Binding-site contacts:
Ligand atom C11 contacts residue PHE892 of chain 1.D at 3.4 Å (hydrophobic).
Ligand atom C9 contacts residue PHE892 of chain 1.D at 4.0 Å (hydrophobic).
Ligand atom C14 contacts residue PHE892 of chain 1.D at 4.4 Å (hydrophobic).
Ligand atom C7 contacts residue PHE892 of chain 1.D at 4.3 Å (hydrophobic).
Ligand atom C1 contacts residue YUY1 of chain 1.S at 4.3 Å.
Ligand atom C16 contacts residue YUY1 of chain 1.S at 4.3 Å.
Ligand atom C21 contacts residue ILE888 of chain 1.D at 4.4 Å (hydrophobic).
Ligand atom C25 contacts residue PHE892 of chain 1.D at 4.3 Å (hydrophobic).
Ligand atom C12 contacts residue PHE892 of chain 1.D at 3.9 Å (hydrophobic).
Ligand atom C26 contacts residue YUY1 of chain 1.S at 4.0 Å.
Ligand atom C21 contacts residue ASP889 of chain 1.D at 4.2 Å.
Ligand atom C15 contacts residue YUY1 of chain 1.S at 4.1 Å.
Ligand atom C10 contacts residue PHE892 of chain 1.D at 4.2 Å (hydrophobic).
Ligand atom C19 contacts residue ILE888 of chain 1.D at 4.0 Å (hydrophobic).
Ligand atom C22 contacts residue ASP889 of chain 1.D at 4.2 Å.
Ligand atom C16 contacts residue ASP889 of chain 1.D at 4.3 Å.
Ligand atom C13 contacts residue PHE892 of chain 1.D at 4.0 Å (hydrophobic).
Ligand atom C contacts residue YUY1 of chain 1.S at 3.4 Å.
Ligand atom C8 contacts residue YUY1 of chain 1.S at 4.5 Å.
Ligand atom C20 contacts residue ILE888 of chain 1.D at 4.2 Å (hydrophobic).
Ligand atom C6 contacts residue PHE892 of chain 1.D at 3.8 Å (hydrophobic).

The protein below binds the small molecule below.
Small molecule (SMILES): C[C@@H]1CC[C@@]2(OC1)O[C@H]1C[C@H]3[C@@H]4CC=C5C[C@@H](O)CC[C@]5(C)[C@H]4CC[C@]3(C)[C@H]1[C@@H]2C

Sequence of chain 1.D:
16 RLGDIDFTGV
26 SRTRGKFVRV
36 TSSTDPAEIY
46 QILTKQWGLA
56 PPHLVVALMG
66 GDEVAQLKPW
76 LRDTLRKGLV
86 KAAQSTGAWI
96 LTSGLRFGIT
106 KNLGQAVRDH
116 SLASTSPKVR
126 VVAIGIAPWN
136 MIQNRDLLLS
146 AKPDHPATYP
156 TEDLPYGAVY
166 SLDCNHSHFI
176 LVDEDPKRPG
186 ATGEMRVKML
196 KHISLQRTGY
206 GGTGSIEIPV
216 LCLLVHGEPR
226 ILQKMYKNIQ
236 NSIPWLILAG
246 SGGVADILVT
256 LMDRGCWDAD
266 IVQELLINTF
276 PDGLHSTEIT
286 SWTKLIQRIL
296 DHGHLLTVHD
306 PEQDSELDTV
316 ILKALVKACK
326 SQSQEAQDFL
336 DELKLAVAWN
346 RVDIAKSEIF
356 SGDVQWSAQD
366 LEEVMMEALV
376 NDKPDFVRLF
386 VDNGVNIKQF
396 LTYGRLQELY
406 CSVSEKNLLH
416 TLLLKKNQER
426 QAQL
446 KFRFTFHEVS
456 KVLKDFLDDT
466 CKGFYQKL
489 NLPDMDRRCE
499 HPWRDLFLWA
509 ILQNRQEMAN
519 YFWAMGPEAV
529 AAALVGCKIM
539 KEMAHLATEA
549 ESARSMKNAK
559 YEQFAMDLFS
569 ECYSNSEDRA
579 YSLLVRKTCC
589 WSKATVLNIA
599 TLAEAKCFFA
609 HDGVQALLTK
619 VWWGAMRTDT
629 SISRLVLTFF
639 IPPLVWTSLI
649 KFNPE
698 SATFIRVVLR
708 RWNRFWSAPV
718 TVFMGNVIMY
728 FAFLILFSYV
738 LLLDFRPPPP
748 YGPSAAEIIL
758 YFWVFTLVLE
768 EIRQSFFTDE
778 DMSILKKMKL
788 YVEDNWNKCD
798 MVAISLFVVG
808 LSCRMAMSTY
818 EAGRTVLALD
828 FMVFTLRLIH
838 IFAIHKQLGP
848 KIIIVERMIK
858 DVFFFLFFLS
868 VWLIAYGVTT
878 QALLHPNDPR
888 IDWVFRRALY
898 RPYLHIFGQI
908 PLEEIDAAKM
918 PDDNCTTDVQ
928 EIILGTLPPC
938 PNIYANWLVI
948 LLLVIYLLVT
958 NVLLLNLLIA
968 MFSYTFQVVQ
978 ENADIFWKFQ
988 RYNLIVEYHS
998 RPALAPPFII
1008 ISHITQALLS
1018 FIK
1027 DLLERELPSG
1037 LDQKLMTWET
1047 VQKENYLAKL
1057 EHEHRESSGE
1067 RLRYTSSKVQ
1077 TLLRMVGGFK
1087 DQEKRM